The small molecule below binds the protein below.
Small molecule (SMILES): O=C(O)[C@@H]1COc2ccccc2O1

Binding-site contacts:
Ligand atom OAH contacts residue 15N1 of chain 2.E at 0.1 Å (h-bond).
Ligand atom OAI contacts residue 15N1 of chain 2.E at 0.1 Å (h-bond).
Ligand atom CAF contacts residue PRO38 of chain 2.A at 3.7 Å (hydrophobic).
Ligand atom CAG contacts residue GLN164 of chain 2.A at 3.9 Å.
Ligand atom CAJ contacts residue THR39 of chain 2.A at 4.0 Å.
Ligand atom CAE contacts residue GLN164 of chain 2.A at 3.7 Å.
Ligand atom OAB contacts residue HIS47 of chain 2.A at 3.1 Å (h-bond).
Ligand atom CAG contacts residue PRO38 of chain 2.A at 4.1 Å (hydrophobic).
Ligand atom CAE contacts residue 15N1 of chain 2.E at 0.2 Å.
Ligand atom OAH contacts residue GLN164 of chain 2.A at 2.9 Å (h-bond).
Ligand atom CAC contacts residue VAL143 of chain 2.A at 3.4 Å (hydrophobic).
Ligand atom CAL contacts residue MET40 of chain 2.A at 3.9 Å (hydrophobic).
Ligand atom OAI contacts residue PRO38 of chain 2.A at 3.5 Å (h-bond).
Ligand atom CAL contacts residue 15N1 of chain 2.E at 0.1 Å.
Ligand atom OAA contacts residue MET40 of chain 2.A at 2.7 Å (h-bond).
Ligand atom CAM contacts residue MET40 of chain 2.A at 3.9 Å (hydrophobic).
Ligand atom CAG contacts residue 15N1 of chain 2.E at 0.7 Å.
Ligand atom OAB contacts residue 15N1 of chain 2.E at 0.5 Å (h-bond).
Ligand atom CAE contacts residue PHE157 of chain 2.A at 3.9 Å (hydrophobic).
Ligand atom CAD contacts residue PRO38 of chain 2.A at 3.8 Å (hydrophobic).
Ligand atom CAF contacts residue THR39 of chain 2.A at 3.6 Å.
Ligand atom CAL contacts residue THR39 of chain 2.A at 3.7 Å.
Ligand atom OAI contacts residue THR39 of chain 2.A at 3.1 Å.
Ligand atom OAA contacts residue 15N1 of chain 2.E at 0.1 Å (h-bond).
Ligand atom OAA contacts residue THR39 of chain 2.A at 3.5 Å.
Ligand atom CAM contacts residue THR39 of chain 2.A at 4.1 Å.
Ligand atom CAM contacts residue 15N1 of chain 2.E at 0.7 Å.
Ligand atom CAK contacts residue PRO38 of chain 2.A at 4.1 Å (hydrophobic).
Ligand atom CAD contacts residue 15N1 of chain 2.E at 0.1 Å.
Ligand atom CAJ contacts residue 15N1 of chain 2.E at 0.0 Å.
Ligand atom CAJ contacts residue MET40 of chain 2.A at 3.6 Å (hydrophobic).
Ligand atom CAC contacts residue 15N1 of chain 2.E at 0.1 Å.
Ligand atom OAI contacts residue MET40 of chain 2.A at 3.1 Å (h-bond).
Ligand atom CAF contacts residue MET40 of chain 2.A at 3.9 Å (hydrophobic).
Ligand atom CAF contacts residue 15N1 of chain 2.E at 0.2 Å.
Ligand atom CAK contacts residue GLN164 of chain 2.A at 3.7 Å.
Ligand atom CAK contacts residue 15N1 of chain 2.E at 0.1 Å.
Ligand atom CAJ contacts residue HIS47 of chain 2.A at 3.4 Å.
Ligand atom CAL contacts residue PRO38 of chain 2.A at 3.5 Å (hydrophobic).
Ligand atom OAA contacts residue HIS47 of chain 2.A at 3.1 Å (h-bond).

Sequence of chain 2.A:
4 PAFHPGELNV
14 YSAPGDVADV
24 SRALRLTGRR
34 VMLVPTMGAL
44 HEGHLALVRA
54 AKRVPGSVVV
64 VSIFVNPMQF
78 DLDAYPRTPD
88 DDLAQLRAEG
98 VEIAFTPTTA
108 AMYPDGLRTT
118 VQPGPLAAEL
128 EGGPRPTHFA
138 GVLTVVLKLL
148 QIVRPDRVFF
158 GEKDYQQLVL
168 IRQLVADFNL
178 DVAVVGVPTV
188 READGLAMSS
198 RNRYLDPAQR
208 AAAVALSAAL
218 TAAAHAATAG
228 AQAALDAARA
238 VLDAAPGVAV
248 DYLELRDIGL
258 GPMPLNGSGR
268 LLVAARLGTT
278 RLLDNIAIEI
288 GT